Sequence of chain 1.B:
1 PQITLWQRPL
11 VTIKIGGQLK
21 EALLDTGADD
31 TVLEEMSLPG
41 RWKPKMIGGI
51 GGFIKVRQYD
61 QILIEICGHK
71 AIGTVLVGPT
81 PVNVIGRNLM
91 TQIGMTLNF

Sequence of chain 1.A:
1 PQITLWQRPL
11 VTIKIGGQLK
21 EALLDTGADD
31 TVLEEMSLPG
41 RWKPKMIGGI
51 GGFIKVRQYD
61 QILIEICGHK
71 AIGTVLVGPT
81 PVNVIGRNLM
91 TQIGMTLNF

This protein binds this small molecule.
Small molecule (SMILES): CCOP(=O)(COc1ccc(C[C@H](NC(=O)O[C@H]2CO[C@H]3OCC[C@H]32)[C@H](O)CN(CC(C)C)S(=O)(=O)c2ccc(OC)cc2)cc1)OCC

Binding-site contacts:
Ligand atom N contacts residue GLY27 of chain 1.B at 3.1 Å (h-bond).
Ligand atom C30 contacts residue PRO81 of chain 1.B at 3.2 Å (hydrophobic).
Ligand atom O8 contacts residue GLY27 of chain 1.B at 3.4 Å.
Ligand atom C25 contacts residue VAL32 of chain 1.A at 3.5 Å (hydrophobic).
Ligand atom O5 contacts residue ASP30 of chain 1.A at 3.3 Å (salt-bridge).
Ligand atom C24 contacts residue ALA28 of chain 1.A at 3.5 Å (hydrophobic).
Ligand atom O8 contacts residue ASP25 of chain 1.B at 2.5 Å (salt-bridge).
Ligand atom C8 contacts residue ASP25 of chain 1.A at 3.4 Å.
Ligand atom C21 contacts residue GLY27 of chain 1.A at 3.5 Å.
Ligand atom C20 contacts residue ASP25 of chain 1.A at 3.3 Å.
Ligand atom C13 contacts residue ILE50 of chain 1.B at 3.5 Å (hydrophobic).
Ligand atom C25 contacts residue ALA28 of chain 1.A at 3.5 Å (hydrophobic).
Ligand atom C1 contacts residue GLY48 of chain 1.B at 3.1 Å.
Ligand atom O contacts residue PRO81 of chain 1.A at 3.4 Å.
Ligand atom O4 contacts residue ASP30 of chain 1.B at 3.1 Å (salt-bridge).
Ligand atom C19 contacts residue GLY52 of chain 1.B at 3.5 Å.
Ligand atom O1 contacts residue PRO81 of chain 1.A at 3.6 Å.
Ligand atom O4 contacts residue ALA28 of chain 1.B at 3.5 Å.
Ligand atom C14 contacts residue VAL82 of chain 1.A at 3.6 Å (hydrophobic).
Ligand atom C25 contacts residue ASP30 of chain 1.A at 3.5 Å.
Ligand atom O9 contacts residue ILE50 of chain 1.B at 3.6 Å.
Ligand atom O contacts residue VAL82 of chain 1.A at 3.4 Å.
Ligand atom O4 contacts residue ASP29 of chain 1.B at 2.9 Å (salt-bridge).
Ligand atom C32 contacts residue ASP29 of chain 1.B at 3.5 Å.
Ligand atom C contacts residue GLY48 of chain 1.B at 3.0 Å.
Ligand atom O3 contacts residue GLY48 of chain 1.B at 3.4 Å.
Ligand atom C17 contacts residue PRO81 of chain 1.A at 3.3 Å (hydrophobic).
Ligand atom O10 contacts residue GLY49 of chain 1.A at 3.1 Å.
Ligand atom C13 contacts residue PRO81 of chain 1.A at 3.5 Å (hydrophobic).
Ligand atom O10 contacts residue ILE50 of chain 1.B at 3.0 Å.
Ligand atom C29 contacts residue ASP25 of chain 1.B at 3.5 Å.
Ligand atom C10 contacts residue GLY27 of chain 1.B at 3.5 Å.
Ligand atom C13 contacts residue GLY49 of chain 1.B at 3.4 Å.
Ligand atom O8 contacts residue ASP25 of chain 1.A at 2.5 Å (salt-bridge).
Ligand atom C28 contacts residue GLY48 of chain 1.A at 3.4 Å.
Ligand atom O6 contacts residue ALA28 of chain 1.B at 3.5 Å.
Ligand atom O11 contacts residue ASP29 of chain 1.B at 3.1 Å (salt-bridge).
Ligand atom C7 contacts residue ASP25 of chain 1.B at 3.2 Å.
Ligand atom C19 contacts residue GLY49 of chain 1.B at 3.4 Å.
Ligand atom C7 contacts residue ASP25 of chain 1.A at 3.4 Å.